This small molecule binds to this protein.
Small molecule (SMILES): CSC/C=C(/NCc1c(COP(=O)(O)O)cnc(C)c1O)C(=O)O

Sequence of chain 1.B:
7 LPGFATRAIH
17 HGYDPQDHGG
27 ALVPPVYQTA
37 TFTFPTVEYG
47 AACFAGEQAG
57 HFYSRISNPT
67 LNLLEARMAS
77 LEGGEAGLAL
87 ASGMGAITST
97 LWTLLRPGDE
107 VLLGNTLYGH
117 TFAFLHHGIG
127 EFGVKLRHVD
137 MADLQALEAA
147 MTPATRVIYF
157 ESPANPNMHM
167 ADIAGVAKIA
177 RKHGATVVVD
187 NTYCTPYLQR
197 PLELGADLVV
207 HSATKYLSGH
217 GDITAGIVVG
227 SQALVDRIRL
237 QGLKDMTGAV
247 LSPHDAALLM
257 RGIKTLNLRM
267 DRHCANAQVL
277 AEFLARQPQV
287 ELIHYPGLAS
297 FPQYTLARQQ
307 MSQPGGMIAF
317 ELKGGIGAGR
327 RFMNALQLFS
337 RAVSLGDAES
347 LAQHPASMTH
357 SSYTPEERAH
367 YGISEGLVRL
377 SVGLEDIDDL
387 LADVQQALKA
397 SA

Sequence of chain 1.A:
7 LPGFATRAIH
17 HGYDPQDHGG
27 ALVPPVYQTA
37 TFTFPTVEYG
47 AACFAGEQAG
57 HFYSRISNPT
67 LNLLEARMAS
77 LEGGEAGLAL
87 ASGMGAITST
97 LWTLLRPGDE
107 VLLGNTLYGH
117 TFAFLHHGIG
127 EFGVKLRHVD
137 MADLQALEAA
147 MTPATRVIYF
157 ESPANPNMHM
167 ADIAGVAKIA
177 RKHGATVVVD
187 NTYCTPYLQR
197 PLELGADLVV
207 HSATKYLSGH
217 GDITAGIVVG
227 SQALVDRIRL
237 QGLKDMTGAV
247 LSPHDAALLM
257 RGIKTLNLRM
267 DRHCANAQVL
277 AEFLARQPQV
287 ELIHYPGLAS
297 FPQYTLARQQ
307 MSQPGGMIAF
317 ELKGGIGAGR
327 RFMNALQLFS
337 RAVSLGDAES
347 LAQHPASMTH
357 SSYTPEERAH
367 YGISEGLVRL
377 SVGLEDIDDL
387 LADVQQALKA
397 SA

Binding-site contacts:
Ligand atom CB contacts residue TYR114 of chain 1.B at 3.2 Å (hydrophobic).
Ligand atom OP1 contacts residue THR210 of chain 1.B at 3.0 Å (h-bond).
Ligand atom C2A contacts residue ASP186 of chain 1.B at 3.4 Å.
Ligand atom P contacts residue SER208 of chain 1.B at 3.5 Å.
Ligand atom O1 contacts residue ARG375 of chain 1.B at 2.9 Å (salt-bridge).
Ligand atom OP4 contacts residue SER208 of chain 1.B at 2.9 Å (h-bond).
Ligand atom O1 contacts residue LEU341 of chain 1.B at 2.9 Å.
Ligand atom C4A contacts residue LYS211 of chain 1.B at 3.5 Å.
Ligand atom O1 contacts residue ASN161 of chain 1.B at 3.2 Å (h-bond).
Ligand atom O2 contacts residue THR355 of chain 1.B at 2.9 Å.
Ligand atom SD contacts residue TYR114 of chain 1.B at 3.7 Å.
Ligand atom O2 contacts residue SER340 of chain 1.B at 2.9 Å (h-bond).
Ligand atom C contacts residue ARG375 of chain 1.B at 3.6 Å.
Ligand atom CA contacts residue LYS211 of chain 1.B at 3.7 Å.
Ligand atom OP1 contacts residue SER208 of chain 1.B at 2.8 Å (h-bond).
Ligand atom N1 contacts residue THR188 of chain 1.B at 3.7 Å.
Ligand atom C2A contacts residue THR188 of chain 1.B at 3.7 Å.
Ligand atom C contacts residue THR355 of chain 1.B at 3.5 Å.
Ligand atom N1 contacts residue ASP186 of chain 1.B at 2.6 Å (salt-bridge).
Ligand atom CE contacts residue TYR114 of chain 1.B at 3.4 Å (hydrophobic).
Ligand atom O2 contacts residue ARG375 of chain 1.B at 3.1 Å (salt-bridge).
Ligand atom O2 contacts residue VAL339 of chain 1.B at 3.6 Å.
Ligand atom OP3 contacts residue GLY89 of chain 1.B at 3.3 Å (h-bond).
Ligand atom P contacts residue GLY89 of chain 1.B at 3.5 Å.
Ligand atom OP3 contacts residue SER88 of chain 1.B at 3.5 Å.
Ligand atom CG contacts residue VAL339 of chain 1.B at 3.4 Å (hydrophobic).
Ligand atom C4A contacts residue TYR114 of chain 1.B at 3.5 Å (hydrophobic).
Ligand atom C6 contacts residue ASP186 of chain 1.B at 3.6 Å.
Ligand atom SD contacts residue VAL339 of chain 1.B at 3.6 Å.
Ligand atom C5A contacts residue TYR114 of chain 1.B at 3.6 Å (hydrophobic).
Ligand atom CA contacts residue TYR114 of chain 1.B at 3.4 Å (hydrophobic).
Ligand atom CG contacts residue TYR114 of chain 1.B at 3.7 Å (hydrophobic).
Ligand atom C5 contacts residue TYR114 of chain 1.B at 3.6 Å (hydrophobic).
Ligand atom N contacts residue TYR114 of chain 1.B at 3.5 Å.
Ligand atom OP3 contacts residue MET90 of chain 1.B at 2.9 Å (h-bond).
Ligand atom O3 contacts residue ASN161 of chain 1.B at 3.1 Å (h-bond).
Ligand atom N contacts residue LYS211 of chain 1.B at 3.5 Å.
Ligand atom C2 contacts residue ASP186 of chain 1.B at 3.4 Å.
Ligand atom OP4 contacts residue GLY89 of chain 1.B at 3.6 Å.
Ligand atom OP1 contacts residue GLY89 of chain 1.B at 2.8 Å (h-bond).